This small molecule binds to this protein.
Small molecule (SMILES): Cc1cn([C@H]2C[C@H](O[P](=O)(O)OC[C@H]3O[C@@H](n4cc(C)c(=O)[nH]c4=O)C[C@@H]3O)[C@@H](CO[P](=O)(O)O[C@H]3C[C@H](n4cc(C)c(=O)[nH]c4=O)O[C@@H]3CO[P](=O)(O)O[C@H]3C[C@H](n4cnc5c(N)ncnc54)O[C@@H]3CO[P](=O)(O)O[C@H]3C[C@H](n4cnc5c(=O)nc(N)[nH]c54)O[C@@H]3CO[P](=O)(O)O[C@H]3C[C@H](n4cnc5c(=O)nc(N)[nH]c54)O[C@@H]3CO[P](=O)(O)O[C@H]3C[C@H](n4cnc5c(=O)nc(N)[nH]c54)O[C@@H]3CO[P](=O)(O)O[C@H]3C[C@H](n4cnc5c(=O)nc(N)[nH]c54)O[C@@H]3CO[P](=O)(O)O[C@H]3C[C@H](n4cc(C)c(=O)[nH]c4=O)O[C@@H]3COP(=O)=O)O2)c(=O)[nH]c1=O

Sequence of chain 1.A:
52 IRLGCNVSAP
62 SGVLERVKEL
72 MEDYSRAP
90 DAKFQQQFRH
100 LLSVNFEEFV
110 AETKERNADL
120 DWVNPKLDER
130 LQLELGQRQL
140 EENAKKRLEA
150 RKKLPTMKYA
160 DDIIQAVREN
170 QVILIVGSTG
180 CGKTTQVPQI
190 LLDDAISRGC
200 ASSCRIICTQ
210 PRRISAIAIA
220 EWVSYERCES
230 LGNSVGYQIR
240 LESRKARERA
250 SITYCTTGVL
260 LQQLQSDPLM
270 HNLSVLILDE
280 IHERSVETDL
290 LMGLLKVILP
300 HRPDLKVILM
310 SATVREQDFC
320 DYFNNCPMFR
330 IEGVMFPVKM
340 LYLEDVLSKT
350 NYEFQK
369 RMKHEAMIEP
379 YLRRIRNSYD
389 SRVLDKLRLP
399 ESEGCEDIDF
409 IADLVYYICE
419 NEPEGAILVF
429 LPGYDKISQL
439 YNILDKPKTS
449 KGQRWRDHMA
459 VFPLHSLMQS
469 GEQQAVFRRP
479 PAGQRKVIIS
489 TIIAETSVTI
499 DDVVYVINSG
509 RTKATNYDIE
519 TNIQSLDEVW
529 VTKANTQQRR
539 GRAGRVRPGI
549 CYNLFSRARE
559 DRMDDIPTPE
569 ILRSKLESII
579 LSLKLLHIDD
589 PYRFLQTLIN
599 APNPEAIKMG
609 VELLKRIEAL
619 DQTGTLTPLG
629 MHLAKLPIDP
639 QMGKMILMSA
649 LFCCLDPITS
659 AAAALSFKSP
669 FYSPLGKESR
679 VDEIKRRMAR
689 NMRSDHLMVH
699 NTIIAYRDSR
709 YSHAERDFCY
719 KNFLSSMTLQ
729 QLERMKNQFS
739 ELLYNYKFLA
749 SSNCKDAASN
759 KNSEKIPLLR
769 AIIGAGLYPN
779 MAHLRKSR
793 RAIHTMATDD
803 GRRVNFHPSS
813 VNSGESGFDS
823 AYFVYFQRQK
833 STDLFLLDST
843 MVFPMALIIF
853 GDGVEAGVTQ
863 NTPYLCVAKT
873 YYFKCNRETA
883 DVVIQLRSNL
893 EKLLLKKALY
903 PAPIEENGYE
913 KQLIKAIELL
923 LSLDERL

Binding-site contacts:
Ligand atom C1' contacts residue LYS511 of chain 1.A at 3.2 Å.
Ligand atom O4' contacts residue GLN262 of chain 1.A at 3.1 Å.
Ligand atom OP1 contacts residue THR834 of chain 1.A at 2.9 Å (h-bond).
Ligand atom O6 contacts residue GLU676 of chain 1.A at 3.2 Å.
Ligand atom O4' contacts residue ARG793 of chain 1.A at 3.3 Å (salt-bridge).
Ligand atom OP1 contacts residue SER833 of chain 1.A at 2.5 Å (h-bond).
Ligand atom O4' contacts residue LYS511 of chain 1.A at 3.3 Å.
Ligand atom N3 contacts residue SER265 of chain 1.A at 2.5 Å (h-bond).
Ligand atom OP2 contacts residue TYR432 of chain 1.A at 2.8 Å (h-bond).
Ligand atom O6 contacts residue THR513 of chain 1.A at 2.8 Å (h-bond).
Ligand atom C4 contacts residue LYS511 of chain 1.A at 3.1 Å.
Ligand atom N7 contacts residue THR513 of chain 1.A at 3.2 Å.
Ligand atom O2 contacts residue PRO635 of chain 1.A at 3.1 Å.
Ligand atom O2 contacts residue PRO810 of chain 1.A at 3.1 Å.
Ligand atom O3' contacts residue GLN237 of chain 1.A at 2.8 Å (h-bond).
Ligand atom OP1 contacts residue ARG212 of chain 1.A at 2.6 Å (salt-bridge).
Ligand atom C2 contacts residue SER265 of chain 1.A at 3.2 Å.
Ligand atom P contacts residue SER833 of chain 1.A at 3.3 Å.
Ligand atom OP2 contacts residue SER833 of chain 1.A at 3.1 Å (h-bond).
Ligand atom OP1 contacts residue GLN736 of chain 1.A at 3.3 Å (h-bond).
Ligand atom OP1 contacts residue THR255 of chain 1.A at 2.7 Å (h-bond).
Ligand atom OP1 contacts residue HIS809 of chain 1.A at 2.9 Å (h-bond).
Ligand atom N3 contacts residue LYS511 of chain 1.A at 3.2 Å (salt-bridge).
Ligand atom OP2 contacts residue HIS463 of chain 1.A at 2.7 Å (h-bond).
Ligand atom OP1 contacts residue THR489 of chain 1.A at 2.8 Å (h-bond).
Ligand atom O4' contacts residue PRO810 of chain 1.A at 3.3 Å.
Ligand atom OP2 contacts residue SER464 of chain 1.A at 2.9 Å (h-bond).
Ligand atom OP2 contacts residue ARG212 of chain 1.A at 3.2 Å (salt-bridge).
Ligand atom C2 contacts residue PRO635 of chain 1.A at 3.3 Å (hydrophobic).
Ligand atom OP1 contacts residue SER464 of chain 1.A at 3.2 Å (h-bond).
Ligand atom N3 contacts residue PRO635 of chain 1.A at 3.1 Å (h-bond).
Ligand atom N9 contacts residue LYS511 of chain 1.A at 3.1 Å (salt-bridge).
Ligand atom O2 contacts residue SER265 of chain 1.A at 3.2 Å (h-bond).
Ligand atom OP1 contacts residue ARG239 of chain 1.A at 3.0 Å (salt-bridge).
Ligand atom C7 contacts residue LYS633 of chain 1.A at 3.2 Å.
Ligand atom N1 contacts residue TYR432 of chain 1.A at 3.3 Å.
Ligand atom C5' contacts residue PRO210 of chain 1.A at 3.2 Å (hydrophobic).
Ligand atom OP1 contacts residue LYS511 of chain 1.A at 3.1 Å (salt-bridge).
Ligand atom O4 contacts residue GLN264 of chain 1.A at 3.0 Å (h-bond).
Ligand atom O4 contacts residue SER664 of chain 1.A at 3.3 Å (h-bond).